Binding-site contacts:
Ligand atom C2 contacts residue ASN154 of chain 11.A at 2.5 Å.
Ligand atom O5 contacts residue MET151 of chain 11.A at 3.9 Å.
Ligand atom C3 contacts residue ASN154 of chain 11.A at 3.8 Å.
Ligand atom C5 contacts residue THR156 of chain 11.A at 4.1 Å.
Ligand atom O7 contacts residue ASN154 of chain 11.A at 4.3 Å.
Ligand atom C3 contacts residue THR156 of chain 11.A at 4.5 Å.
Ligand atom O5 contacts residue THR156 of chain 11.A at 3.9 Å.
Ligand atom O5 contacts residue ASN154 of chain 11.A at 2.3 Å (h-bond).
Ligand atom O6 contacts residue MET151 of chain 11.A at 4.0 Å.
Ligand atom N2 contacts residue ASN154 of chain 11.A at 2.9 Å (h-bond).
Ligand atom C5 contacts residue ASN154 of chain 11.A at 3.7 Å.
Ligand atom C1 contacts residue THR156 of chain 11.A at 3.2 Å.
Ligand atom C4 contacts residue ASN154 of chain 11.A at 4.3 Å.
Ligand atom C6 contacts residue MET151 of chain 11.A at 4.0 Å (hydrophobic).
Ligand atom N2 contacts residue THR156 of chain 11.A at 4.3 Å.
Ligand atom C8 contacts residue ASN154 of chain 11.A at 2.8 Å.
Ligand atom C1 contacts residue ASN154 of chain 11.A at 1.4 Å.
Ligand atom C2 contacts residue THR156 of chain 11.A at 4.2 Å.
Ligand atom C7 contacts residue ASN154 of chain 11.A at 3.3 Å.

A small-molecule ligand and the protein it binds are described below.
Small molecule (SMILES): CC(=O)N[C@@H]1[C@@H](O)[C@H](O)[C@@H](CO)O[C@H]1O

Sequence of chain 11.A:
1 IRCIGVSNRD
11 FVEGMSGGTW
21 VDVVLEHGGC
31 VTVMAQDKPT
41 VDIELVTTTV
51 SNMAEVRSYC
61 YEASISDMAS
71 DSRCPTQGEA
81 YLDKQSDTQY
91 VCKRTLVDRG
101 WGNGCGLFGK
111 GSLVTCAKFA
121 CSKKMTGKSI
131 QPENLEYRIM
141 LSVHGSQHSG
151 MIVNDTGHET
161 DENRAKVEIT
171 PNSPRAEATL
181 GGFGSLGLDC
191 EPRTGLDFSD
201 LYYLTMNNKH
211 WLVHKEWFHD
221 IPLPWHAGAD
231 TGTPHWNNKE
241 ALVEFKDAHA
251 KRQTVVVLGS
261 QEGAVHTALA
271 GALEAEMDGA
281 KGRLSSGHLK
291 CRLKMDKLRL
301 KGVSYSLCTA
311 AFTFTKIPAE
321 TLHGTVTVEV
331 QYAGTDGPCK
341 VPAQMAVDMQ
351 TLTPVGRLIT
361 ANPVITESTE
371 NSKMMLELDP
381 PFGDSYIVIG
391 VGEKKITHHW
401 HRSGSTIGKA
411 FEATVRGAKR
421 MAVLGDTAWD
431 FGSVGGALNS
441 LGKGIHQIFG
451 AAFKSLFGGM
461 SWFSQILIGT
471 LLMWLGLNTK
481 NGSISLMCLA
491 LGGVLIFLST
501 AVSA